The small molecule below binds the protein below.
Small molecule (SMILES): CC(=O)N[C@@H]1[C@@H](O)[C@H](O)[C@@H](CO)O[C@H]1O

Sequence of chain 52.B:
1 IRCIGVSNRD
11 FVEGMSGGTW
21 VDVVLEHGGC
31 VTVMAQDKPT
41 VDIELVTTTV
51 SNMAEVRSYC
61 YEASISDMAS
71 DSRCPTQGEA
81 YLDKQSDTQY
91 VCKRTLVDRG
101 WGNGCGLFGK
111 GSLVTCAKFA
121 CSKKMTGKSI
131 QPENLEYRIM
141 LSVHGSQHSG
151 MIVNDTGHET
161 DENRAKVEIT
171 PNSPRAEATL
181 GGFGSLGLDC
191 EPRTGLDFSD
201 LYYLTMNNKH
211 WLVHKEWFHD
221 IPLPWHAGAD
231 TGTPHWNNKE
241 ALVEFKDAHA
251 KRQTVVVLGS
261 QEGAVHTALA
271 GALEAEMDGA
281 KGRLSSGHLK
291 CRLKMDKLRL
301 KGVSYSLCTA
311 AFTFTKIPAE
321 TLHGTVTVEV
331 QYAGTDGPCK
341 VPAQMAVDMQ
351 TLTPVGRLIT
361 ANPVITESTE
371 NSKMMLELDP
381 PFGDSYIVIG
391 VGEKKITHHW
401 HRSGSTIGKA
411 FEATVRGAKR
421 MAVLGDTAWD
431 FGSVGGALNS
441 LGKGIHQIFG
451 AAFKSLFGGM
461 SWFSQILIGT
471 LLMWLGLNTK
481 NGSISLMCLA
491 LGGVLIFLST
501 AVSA

Binding-site contacts:
Ligand atom C3 contacts residue MET151 of chain 52.B at 4.1 Å (hydrophobic).
Ligand atom O5 contacts residue MET151 of chain 52.B at 3.7 Å.
Ligand atom C4 contacts residue MET151 of chain 52.B at 3.5 Å (hydrophobic).
Ligand atom C2 contacts residue ASN154 of chain 52.B at 2.5 Å.
Ligand atom O4 contacts residue MET151 of chain 52.B at 4.4 Å.
Ligand atom O7 contacts residue ASN154 of chain 52.B at 4.3 Å.
Ligand atom C5 contacts residue MET151 of chain 52.B at 4.1 Å (hydrophobic).
Ligand atom O5 contacts residue ASN154 of chain 52.B at 2.4 Å (h-bond).
Ligand atom C1 contacts residue ASN154 of chain 52.B at 1.4 Å.
Ligand atom C3 contacts residue ASN154 of chain 52.B at 3.9 Å.
Ligand atom O3 contacts residue MET151 of chain 52.B at 4.2 Å.
Ligand atom C5 contacts residue ASN154 of chain 52.B at 3.7 Å.
Ligand atom C1 contacts residue MET151 of chain 52.B at 4.2 Å (hydrophobic).
Ligand atom C2 contacts residue MET151 of chain 52.B at 4.0 Å (hydrophobic).
Ligand atom C4 contacts residue ASN154 of chain 52.B at 4.2 Å.
Ligand atom N2 contacts residue ASN154 of chain 52.B at 2.9 Å.
Ligand atom C8 contacts residue ASN154 of chain 52.B at 3.0 Å.
Ligand atom C7 contacts residue ASN154 of chain 52.B at 3.4 Å.